A protein and the small-molecule ligand that binds it are described below.
Small molecule (SMILES): CC(=O)N[C@H]1[C@H](O[C@H]2[C@H](O)[C@@H](NC(C)=O)CO[C@@H]2CO)O[C@H](CO)[C@@H](O)[C@@H]1O

Sequence of chain 1.F:
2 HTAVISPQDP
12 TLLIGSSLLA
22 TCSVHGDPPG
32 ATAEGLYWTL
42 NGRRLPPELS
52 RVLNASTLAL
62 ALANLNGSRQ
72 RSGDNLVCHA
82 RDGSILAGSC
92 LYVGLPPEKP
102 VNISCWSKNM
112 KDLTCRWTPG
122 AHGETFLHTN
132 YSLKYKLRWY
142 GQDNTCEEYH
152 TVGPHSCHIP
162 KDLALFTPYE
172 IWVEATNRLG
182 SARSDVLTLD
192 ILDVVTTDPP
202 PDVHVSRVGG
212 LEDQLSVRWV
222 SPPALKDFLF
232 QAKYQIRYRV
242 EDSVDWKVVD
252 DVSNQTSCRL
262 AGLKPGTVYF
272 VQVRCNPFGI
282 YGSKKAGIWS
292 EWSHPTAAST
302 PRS

Binding-site contacts:
Ligand atom C7 contacts residue ASN67 of chain 1.F at 3.3 Å.
Ligand atom O4 contacts residue ASN65 of chain 1.F at 4.2 Å.
Ligand atom O7 contacts residue ARG44 of chain 1.F at 4.3 Å.
Ligand atom C2 contacts residue ASN67 of chain 1.F at 2.5 Å.
Ligand atom O7 contacts residue ASN67 of chain 1.F at 3.3 Å (h-bond).
Ligand atom C8 contacts residue LEU41 of chain 1.F at 4.2 Å (hydrophobic).
Ligand atom C3 contacts residue ASN67 of chain 1.F at 3.8 Å.
Ligand atom C1 contacts residue ASN65 of chain 1.F at 3.9 Å.
Ligand atom C3 contacts residue ASN65 of chain 1.F at 4.5 Å.
Ligand atom C5 contacts residue ASN67 of chain 1.F at 3.7 Å.
Ligand atom C8 contacts residue ARG44 of chain 1.F at 4.3 Å.
Ligand atom C1 contacts residue ASN67 of chain 1.F at 1.4 Å.
Ligand atom C6 contacts residue ASN65 of chain 1.F at 4.5 Å.
Ligand atom O7 contacts residue ASN65 of chain 1.F at 4.0 Å.
Ligand atom N2 contacts residue ASN67 of chain 1.F at 2.9 Å (h-bond).
Ligand atom C7 contacts residue ARG44 of chain 1.F at 4.5 Å.
Ligand atom C5 contacts residue ASN65 of chain 1.F at 3.7 Å.
Ligand atom O5 contacts residue ASN67 of chain 1.F at 2.4 Å (h-bond).
Ligand atom C8 contacts residue ASN67 of chain 1.F at 4.4 Å.
Ligand atom C4 contacts residue ASN65 of chain 1.F at 4.4 Å.
Ligand atom C4 contacts residue ASN67 of chain 1.F at 4.3 Å.
Ligand atom O5 contacts residue ASN65 of chain 1.F at 4.4 Å.